Sequence of chain 2.B:
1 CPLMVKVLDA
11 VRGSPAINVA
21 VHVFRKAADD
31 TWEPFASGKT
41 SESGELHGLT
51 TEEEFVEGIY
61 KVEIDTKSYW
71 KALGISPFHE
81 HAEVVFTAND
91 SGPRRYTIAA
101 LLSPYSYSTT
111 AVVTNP

The small molecule below binds the protein below.
Small molecule (SMILES): NCCCCCCNC(=O)c1ccc2nc(-c3cc(Cl)cc(Cl)c3)oc2c1

Binding-site contacts:
Ligand atom C21 contacts residue OIT1 of chain 2.D at 0.4 Å.
Ligand atom CL20 contacts residue SER108 of chain 2.B at 3.6 Å.
Ligand atom C26 contacts residue OIT1 of chain 2.D at 0.8 Å.
Ligand atom C14 contacts residue OIT1 of chain 2.D at 0.6 Å.
Ligand atom C02 contacts residue THR97 of chain 2.B at 3.3 Å.
Ligand atom C22 contacts residue OIT1 of chain 2.D at 0.4 Å.
Ligand atom C05 contacts residue THR97 of chain 2.B at 3.3 Å.
Ligand atom C09 contacts residue OIT1 of chain 2.D at 2.5 Å.
Ligand atom O25 contacts residue LEU8 of chain 1.B at 3.5 Å.
Ligand atom N08 contacts residue OIT1 of chain 2.D at 3.4 Å.
Ligand atom C16 contacts residue OIT1 of chain 2.D at 0.3 Å.
Ligand atom C03 contacts residue THR97 of chain 2.B at 2.8 Å.
Ligand atom C12 contacts residue LYS6 of chain 2.B at 3.7 Å.
Ligand atom C11 contacts residue OIT1 of chain 2.D at 1.1 Å.
Ligand atom C17 contacts residue OIT1 of chain 2.D at 0.2 Å.
Ligand atom CL20 contacts residue OIT1 of chain 2.D at 0.6 Å.
Ligand atom O10 contacts residue MET4 of chain 2.B at 3.8 Å.
Ligand atom N01 contacts residue TYR96 of chain 2.B at 3.8 Å.
Ligand atom C11 contacts residue LYS6 of chain 2.B at 3.5 Å.
Ligand atom O25 contacts residue ALA99 of chain 2.B at 3.4 Å.
Ligand atom O10 contacts residue OIT1 of chain 2.D at 3.1 Å.
Ligand atom N01 contacts residue THR97 of chain 2.B at 3.4 Å (h-bond).
Ligand atom N15 contacts residue OIT1 of chain 2.D at 0.5 Å (h-bond).
Ligand atom C12 contacts residue OIT1 of chain 2.D at 0.4 Å.
Ligand atom C24 contacts residue OIT1 of chain 2.D at 0.3 Å.
Ligand atom C09 contacts residue LYS6 of chain 2.B at 3.7 Å.
Ligand atom CL23 contacts residue SER108 of chain 1.B at 3.5 Å.
Ligand atom C21 contacts residue LEU101 of chain 1.B at 3.8 Å (hydrophobic).
Ligand atom C18 contacts residue OIT1 of chain 2.D at 0.3 Å.
Ligand atom C13 contacts residue OIT1 of chain 2.D at 1.1 Å.
Ligand atom O25 contacts residue OIT1 of chain 2.D at 0.5 Å (h-bond).
Ligand atom C27 contacts residue OIT1 of chain 2.D at 1.1 Å.
Ligand atom N15 contacts residue LEU8 of chain 2.B at 3.6 Å.
Ligand atom N01 contacts residue CYS1 of chain 2.B at 3.7 Å.
Ligand atom C07 contacts residue THR97 of chain 2.B at 3.7 Å.
Ligand atom O10 contacts residue LYS6 of chain 2.B at 3.2 Å.
Ligand atom CL23 contacts residue OIT1 of chain 2.D at 0.6 Å.
Ligand atom C04 contacts residue THR97 of chain 2.B at 2.8 Å.
Ligand atom C19 contacts residue OIT1 of chain 2.D at 0.4 Å.
Ligand atom O10 contacts residue GLU45 of chain 2.B at 3.5 Å (salt-bridge).

Sequence of chain 1.B:
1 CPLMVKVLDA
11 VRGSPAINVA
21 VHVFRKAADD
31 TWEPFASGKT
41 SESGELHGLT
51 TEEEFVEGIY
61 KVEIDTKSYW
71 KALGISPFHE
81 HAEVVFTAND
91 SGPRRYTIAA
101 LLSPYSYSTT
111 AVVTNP